Binding-site contacts:
Ligand atom C6 contacts residue GLY212 of chain 1.C at 3.8 Å.
Ligand atom C1 contacts residue ASN249 of chain 1.C at 1.4 Å.
Ligand atom C5 contacts residue ASN249 of chain 1.C at 3.6 Å.
Ligand atom O5 contacts residue ASN249 of chain 1.C at 2.3 Å (h-bond).
Ligand atom O6 contacts residue LEU213 of chain 1.C at 3.4 Å (h-bond).
Ligand atom C8 contacts residue ASN249 of chain 1.C at 3.8 Å.
Ligand atom O7 contacts residue ASN249 of chain 1.C at 4.1 Å.
Ligand atom C5 contacts residue GLY212 of chain 1.C at 4.3 Å.
Ligand atom C1 contacts residue GLY212 of chain 1.C at 4.4 Å.
Ligand atom C6 contacts residue LEU213 of chain 1.C at 4.3 Å (hydrophobic).
Ligand atom C4 contacts residue ASN249 of chain 1.C at 4.1 Å.
Ligand atom C3 contacts residue ASN249 of chain 1.C at 3.8 Å.
Ligand atom O5 contacts residue LEU213 of chain 1.C at 3.9 Å.
Ligand atom N2 contacts residue ASN249 of chain 1.C at 3.1 Å (h-bond).
Ligand atom O5 contacts residue GLY212 of chain 1.C at 3.6 Å.
Ligand atom C8 contacts residue SER247 of chain 1.C at 3.8 Å.
Ligand atom C2 contacts residue ASN249 of chain 1.C at 2.4 Å.
Ligand atom O6 contacts residue GLY212 of chain 1.C at 3.4 Å.
Ligand atom C7 contacts residue ASN249 of chain 1.C at 3.5 Å.

Sequence of chain 1.C:
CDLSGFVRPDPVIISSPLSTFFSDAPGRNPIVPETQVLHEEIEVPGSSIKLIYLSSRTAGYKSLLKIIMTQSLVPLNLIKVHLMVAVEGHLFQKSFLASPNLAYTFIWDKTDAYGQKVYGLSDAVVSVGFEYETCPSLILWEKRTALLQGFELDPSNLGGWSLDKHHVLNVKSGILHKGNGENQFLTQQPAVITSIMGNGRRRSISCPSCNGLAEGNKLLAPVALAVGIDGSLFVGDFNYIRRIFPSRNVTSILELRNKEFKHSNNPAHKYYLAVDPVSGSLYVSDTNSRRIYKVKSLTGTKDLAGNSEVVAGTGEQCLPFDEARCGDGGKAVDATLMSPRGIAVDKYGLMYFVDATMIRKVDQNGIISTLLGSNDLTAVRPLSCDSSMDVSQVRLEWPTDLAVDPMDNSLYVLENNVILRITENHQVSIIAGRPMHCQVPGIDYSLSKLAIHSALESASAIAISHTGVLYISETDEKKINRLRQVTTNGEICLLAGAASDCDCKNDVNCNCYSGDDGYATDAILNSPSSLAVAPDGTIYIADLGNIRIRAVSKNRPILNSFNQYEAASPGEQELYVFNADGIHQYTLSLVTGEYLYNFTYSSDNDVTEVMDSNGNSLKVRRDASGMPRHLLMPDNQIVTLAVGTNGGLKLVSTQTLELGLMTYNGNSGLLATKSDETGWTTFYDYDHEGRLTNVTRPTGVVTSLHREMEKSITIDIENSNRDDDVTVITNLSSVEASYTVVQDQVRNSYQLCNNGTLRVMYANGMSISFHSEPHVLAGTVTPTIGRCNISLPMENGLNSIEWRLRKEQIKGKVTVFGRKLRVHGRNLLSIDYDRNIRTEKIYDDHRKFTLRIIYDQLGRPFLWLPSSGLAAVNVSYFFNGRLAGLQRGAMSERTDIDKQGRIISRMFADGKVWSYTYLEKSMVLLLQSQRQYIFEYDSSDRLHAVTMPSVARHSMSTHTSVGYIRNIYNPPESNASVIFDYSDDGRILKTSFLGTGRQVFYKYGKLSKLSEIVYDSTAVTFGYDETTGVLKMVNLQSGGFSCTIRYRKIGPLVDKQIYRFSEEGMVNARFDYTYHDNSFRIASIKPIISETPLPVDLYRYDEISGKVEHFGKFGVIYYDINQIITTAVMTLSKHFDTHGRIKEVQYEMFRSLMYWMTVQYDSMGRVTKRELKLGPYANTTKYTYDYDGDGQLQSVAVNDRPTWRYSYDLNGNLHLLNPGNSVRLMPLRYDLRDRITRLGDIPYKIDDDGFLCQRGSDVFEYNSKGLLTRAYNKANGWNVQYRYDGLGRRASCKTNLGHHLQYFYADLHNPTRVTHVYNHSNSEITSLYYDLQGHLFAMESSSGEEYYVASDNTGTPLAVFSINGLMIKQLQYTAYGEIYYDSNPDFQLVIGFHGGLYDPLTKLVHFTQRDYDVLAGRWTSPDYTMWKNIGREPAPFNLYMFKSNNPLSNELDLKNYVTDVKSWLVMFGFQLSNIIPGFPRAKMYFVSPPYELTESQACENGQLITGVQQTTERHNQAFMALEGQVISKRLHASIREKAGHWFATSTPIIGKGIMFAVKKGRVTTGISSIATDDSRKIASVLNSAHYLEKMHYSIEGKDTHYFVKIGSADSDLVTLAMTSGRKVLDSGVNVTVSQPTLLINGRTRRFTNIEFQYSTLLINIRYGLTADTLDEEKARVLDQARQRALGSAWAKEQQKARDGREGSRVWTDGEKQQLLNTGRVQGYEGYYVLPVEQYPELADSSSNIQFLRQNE

A small-molecule ligand and the protein it binds are described below.
Small molecule (SMILES): CC(=O)N[C@@H]1[C@@H](O)[C@H](O)[C@@H](CO)O[C@H]1O